Binding-site contacts:
Ligand atom C8 contacts residue THR47 of chain 1.AA at 3.6 Å.
Ligand atom O7 contacts residue NAG1 of chain 1.II at 3.4 Å (h-bond).
Ligand atom C5 contacts residue ASN60 of chain 1.AA at 3.6 Å.
Ligand atom C2 contacts residue ASN60 of chain 1.AA at 2.5 Å.
Ligand atom C5 contacts residue GLU105 of chain 1.AA at 4.5 Å.
Ligand atom O5 contacts residue THR103 of chain 1.AA at 4.4 Å.
Ligand atom C7 contacts residue ASN60 of chain 1.AA at 3.2 Å.
Ligand atom C7 contacts residue NAG1 of chain 1.II at 4.5 Å.
Ligand atom C4 contacts residue ASN60 of chain 1.AA at 4.3 Å.
Ligand atom C3 contacts residue ASN60 of chain 1.AA at 3.8 Å.
Ligand atom O5 contacts residue ASN60 of chain 1.AA at 2.4 Å (h-bond).
Ligand atom N2 contacts residue ASN60 of chain 1.AA at 2.8 Å (h-bond).
Ligand atom O6 contacts residue GLU105 of chain 1.AA at 4.2 Å.
Ligand atom C1 contacts residue ASN60 of chain 1.AA at 1.4 Å.
Ligand atom C8 contacts residue ASN60 of chain 1.AA at 4.3 Å.
Ligand atom O7 contacts residue ASN60 of chain 1.AA at 3.2 Å (h-bond).

The protein below binds the small molecule below.
Small molecule (SMILES): CC(=O)N[C@H]1[C@H](O[C@H]2[C@H](O)[C@@H](NC(C)=O)CO[C@@H]2CO)O[C@H](CO)[C@@H](O)[C@@H]1O

Sequence of chain 1.AA:
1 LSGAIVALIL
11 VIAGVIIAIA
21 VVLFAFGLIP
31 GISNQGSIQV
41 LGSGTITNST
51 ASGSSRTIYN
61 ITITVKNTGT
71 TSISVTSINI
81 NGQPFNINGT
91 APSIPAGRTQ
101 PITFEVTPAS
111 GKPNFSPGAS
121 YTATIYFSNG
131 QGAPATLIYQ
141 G